A protein and the small-molecule ligand that binds it are described below.
Small molecule (SMILES): CC(=O)N[C@@H]1[C@@H](O)[C@H](O)[C@@H](CO)O[C@H]1O

Sequence of chain 1.B:
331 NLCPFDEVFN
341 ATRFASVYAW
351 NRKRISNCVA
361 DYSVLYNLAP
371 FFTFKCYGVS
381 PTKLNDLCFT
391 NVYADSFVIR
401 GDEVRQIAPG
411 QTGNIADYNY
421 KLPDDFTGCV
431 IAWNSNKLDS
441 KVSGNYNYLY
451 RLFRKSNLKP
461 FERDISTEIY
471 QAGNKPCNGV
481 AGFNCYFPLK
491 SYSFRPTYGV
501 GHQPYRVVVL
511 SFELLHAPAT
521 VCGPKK

Binding-site contacts:
Ligand atom C7 contacts residue ASP336 of chain 1.B at 3.3 Å.
Ligand atom C3 contacts residue LEU368 of chain 1.B at 4.2 Å (hydrophobic).
Ligand atom C8 contacts residue ASP336 of chain 1.B at 3.3 Å.
Ligand atom C1 contacts residue ASN340 of chain 1.B at 1.4 Å.
Ligand atom N2 contacts residue LEU368 of chain 1.B at 3.8 Å.
Ligand atom C5 contacts residue ASN340 of chain 1.B at 3.7 Å.
Ligand atom C8 contacts residue PHE335 of chain 1.B at 4.4 Å (hydrophobic).
Ligand atom C8 contacts residue PHE339 of chain 1.B at 4.0 Å (hydrophobic).
Ligand atom C7 contacts residue ASN340 of chain 1.B at 4.0 Å.
Ligand atom O3 contacts residue LEU368 of chain 1.B at 4.4 Å.
Ligand atom O5 contacts residue ASN340 of chain 1.B at 2.4 Å (h-bond).
Ligand atom O7 contacts residue VAL364 of chain 1.B at 4.1 Å.
Ligand atom N2 contacts residue ASP336 of chain 1.B at 4.4 Å.
Ligand atom C2 contacts residue ASN340 of chain 1.B at 2.5 Å.
Ligand atom C8 contacts residue LEU368 of chain 1.B at 4.2 Å (hydrophobic).
Ligand atom N2 contacts residue ASN340 of chain 1.B at 2.9 Å (h-bond).
Ligand atom C3 contacts residue ASN340 of chain 1.B at 3.8 Å.
Ligand atom C4 contacts residue ASN340 of chain 1.B at 4.2 Å.
Ligand atom O3 contacts residue VAL364 of chain 1.B at 4.1 Å.
Ligand atom O7 contacts residue ASP336 of chain 1.B at 2.8 Å (salt-bridge).
Ligand atom C7 contacts residue LEU368 of chain 1.B at 4.2 Å (hydrophobic).
Ligand atom C8 contacts residue LEU365 of chain 1.B at 3.7 Å (hydrophobic).